Binding-site contacts:
Ligand atom N contacts residue GLU74 of chain 1.I at 4.0 Å.
Ligand atom CE2 contacts residue ILE77 of chain 1.I at 4.1 Å (hydrophobic).
Ligand atom CH2 contacts residue LEU112 of chain 1.I at 3.9 Å (hydrophobic).
Ligand atom O contacts residue SER201 of chain 1.J at 3.5 Å (h-bond).
Ligand atom CB contacts residue HIC75 of chain 1.I at 4.1 Å.
Ligand atom CA contacts residue SER201 of chain 1.J at 4.0 Å.
Ligand atom CE3 contacts residue SER201 of chain 1.J at 3.8 Å.
Ligand atom CB contacts residue GLY199 of chain 1.J at 4.1 Å.
Ligand atom CB contacts residue GLU74 of chain 1.I at 2.7 Å.
Ligand atom CZ2 contacts residue ILE77 of chain 1.I at 4.1 Å (hydrophobic).
Ligand atom O contacts residue GLY199 of chain 1.J at 4.2 Å.
Ligand atom O1 contacts residue GLY199 of chain 1.J at 3.6 Å.
Ligand atom CD1 contacts residue SER201 of chain 1.J at 4.0 Å.
Ligand atom CZ3 contacts residue THR196 of chain 1.J at 4.0 Å.
Ligand atom CG2 contacts residue ILE289 of chain 1.H at 3.8 Å (hydrophobic).
Ligand atom N contacts residue GLY199 of chain 1.J at 4.0 Å.
Ligand atom CA contacts residue GLU74 of chain 1.I at 3.9 Å.
Ligand atom OG1 contacts residue ARG292 of chain 1.H at 3.9 Å.
Ligand atom NE1 contacts residue ASP181 of chain 1.I at 4.1 Å.
Ligand atom CZ2 contacts residue SER201 of chain 1.J at 3.7 Å.
Ligand atom CE2 contacts residue ARG179 of chain 1.I at 3.8 Å.
Ligand atom O contacts residue ILE77 of chain 1.I at 3.8 Å.
Ligand atom CD2 contacts residue SER201 of chain 1.J at 3.4 Å.
Ligand atom OG1 contacts residue ILE289 of chain 1.H at 4.1 Å.
Ligand atom N contacts residue GLY199 of chain 1.J at 3.8 Å.
Ligand atom CB contacts residue GLU74 of chain 1.I at 3.9 Å.
Ligand atom NE1 contacts residue SER201 of chain 1.J at 3.7 Å.
Ligand atom CZ2 contacts residue ARG179 of chain 1.I at 3.2 Å.
Ligand atom CZ3 contacts residue SER201 of chain 1.J at 4.1 Å.
Ligand atom NE1 contacts residue ARG179 of chain 1.I at 4.0 Å.
Ligand atom CZ3 contacts residue PRO114 of chain 1.I at 4.0 Å (hydrophobic).
Ligand atom CE2 contacts residue SER201 of chain 1.J at 3.4 Å.
Ligand atom CB contacts residue ILE77 of chain 1.I at 4.0 Å (hydrophobic).
Ligand atom CB contacts residue ILE289 of chain 1.H at 4.2 Å (hydrophobic).
Ligand atom O contacts residue TYR200 of chain 1.J at 3.9 Å.
Ligand atom CH2 contacts residue SER201 of chain 1.J at 4.0 Å.
Ligand atom CG contacts residue SER201 of chain 1.J at 3.8 Å.
Ligand atom CH2 contacts residue ARG179 of chain 1.I at 3.3 Å.
Ligand atom CB contacts residue TYR200 of chain 1.J at 4.2 Å (hydrophobic).
Ligand atom CE3 contacts residue GLY199 of chain 1.J at 3.6 Å.

The protein below binds the small molecule below.
Small molecule (SMILES): C[C@@H]1NC(=O)[C@H](C[C@@](C)(O)CO)NC(=O)[C@@H]2CC3=C(N=C4C=CC=CC43)SC[C@H](NC(=O)[C@@H]([C@H](C)O)NC1=O)C(=O)N1C[C@H](O)C[C@H]1C(=O)N[C@@H](C)C(=O)N2

Sequence of chain 1.H:
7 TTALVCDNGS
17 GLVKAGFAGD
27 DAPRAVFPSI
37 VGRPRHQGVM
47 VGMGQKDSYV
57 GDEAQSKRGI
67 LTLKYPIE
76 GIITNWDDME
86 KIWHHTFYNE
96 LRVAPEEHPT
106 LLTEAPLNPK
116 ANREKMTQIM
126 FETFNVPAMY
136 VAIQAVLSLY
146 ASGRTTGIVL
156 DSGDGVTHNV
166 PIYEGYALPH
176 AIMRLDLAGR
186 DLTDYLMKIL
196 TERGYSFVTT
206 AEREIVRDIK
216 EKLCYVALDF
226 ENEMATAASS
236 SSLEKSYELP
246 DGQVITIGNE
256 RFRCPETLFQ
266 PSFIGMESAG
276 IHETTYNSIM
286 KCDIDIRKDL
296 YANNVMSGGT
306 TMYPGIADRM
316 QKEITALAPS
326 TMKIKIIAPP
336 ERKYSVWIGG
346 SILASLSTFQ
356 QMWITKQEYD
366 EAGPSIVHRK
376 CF

Sequence of chain 1.I:
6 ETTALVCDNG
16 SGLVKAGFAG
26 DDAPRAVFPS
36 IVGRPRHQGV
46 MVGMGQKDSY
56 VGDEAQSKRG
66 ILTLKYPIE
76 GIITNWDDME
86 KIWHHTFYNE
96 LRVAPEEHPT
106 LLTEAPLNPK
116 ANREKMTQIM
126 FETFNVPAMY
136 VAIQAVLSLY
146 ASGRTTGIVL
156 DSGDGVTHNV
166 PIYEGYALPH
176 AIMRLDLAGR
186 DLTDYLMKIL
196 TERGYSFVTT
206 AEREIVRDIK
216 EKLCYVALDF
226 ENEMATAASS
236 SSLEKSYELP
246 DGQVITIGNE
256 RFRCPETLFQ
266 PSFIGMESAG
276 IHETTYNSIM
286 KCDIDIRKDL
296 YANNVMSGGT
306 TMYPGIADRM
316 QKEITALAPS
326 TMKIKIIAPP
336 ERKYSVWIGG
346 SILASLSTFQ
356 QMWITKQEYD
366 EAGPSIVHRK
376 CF

Sequence of chain 1.J:
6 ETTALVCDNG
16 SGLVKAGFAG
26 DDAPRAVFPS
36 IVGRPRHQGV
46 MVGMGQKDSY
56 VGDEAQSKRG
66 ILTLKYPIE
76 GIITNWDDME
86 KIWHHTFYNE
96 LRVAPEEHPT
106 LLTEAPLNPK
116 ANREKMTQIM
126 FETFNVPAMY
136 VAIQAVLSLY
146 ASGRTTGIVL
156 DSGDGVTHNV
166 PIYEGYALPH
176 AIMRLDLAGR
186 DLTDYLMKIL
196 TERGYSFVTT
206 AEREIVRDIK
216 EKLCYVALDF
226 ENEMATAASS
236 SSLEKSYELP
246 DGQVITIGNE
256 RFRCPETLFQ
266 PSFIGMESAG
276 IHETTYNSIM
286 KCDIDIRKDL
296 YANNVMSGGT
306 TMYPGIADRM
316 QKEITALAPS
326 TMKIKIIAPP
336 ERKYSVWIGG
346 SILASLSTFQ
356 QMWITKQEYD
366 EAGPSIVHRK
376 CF